Binding-site contacts:
Ligand atom C9 contacts residue CYS85 of chain 1.A at 3.6 Å (hydrophobic).
Ligand atom C7 contacts residue MET164 of chain 1.A at 3.7 Å (hydrophobic).
Ligand atom O37 contacts residue HIS249 of chain 1.A at 2.7 Å (h-bond).
Ligand atom C30 contacts residue LEU56 of chain 1.A at 3.7 Å (hydrophobic).
Ligand atom C35 contacts residue TYR123 of chain 1.A at 3.3 Å (hydrophobic).
Ligand atom C4 contacts residue ILE163 of chain 1.A at 3.7 Å (hydrophobic).
Ligand atom O23 contacts residue VAL141 of chain 1.A at 3.7 Å.
Ligand atom C5 contacts residue ILE163 of chain 1.A at 3.5 Å (hydrophobic).
Ligand atom C6 contacts residue MET164 of chain 1.A at 3.5 Å (hydrophobic).
Ligand atom C21 contacts residue VAL141 of chain 1.A at 3.8 Å (hydrophobic).
Ligand atom O37 contacts residue TYR273 of chain 1.A at 2.7 Å (h-bond).
Ligand atom C24 contacts residue VAL141 of chain 1.A at 3.3 Å (hydrophobic).
Ligand atom C33 contacts residue CYS85 of chain 1.A at 3.6 Å (hydrophobic).
Ligand atom O10 contacts residue PHE82 of chain 1.A at 3.3 Å.
Ligand atom C22 contacts residue CYS85 of chain 1.A at 3.2 Å (hydrophobic).
Ligand atom C4 contacts residue PHE82 of chain 1.A at 3.5 Å (hydrophobic).
Ligand atom O36 contacts residue TYR123 of chain 1.A at 2.5 Å (h-bond).
Ligand atom C18 contacts residue CYS85 of chain 1.A at 3.7 Å (hydrophobic).
Ligand atom O19 contacts residue CYS85 of chain 1.A at 3.6 Å.
Ligand atom O8 contacts residue ILE163 of chain 1.A at 3.6 Å.
Ligand atom C33 contacts residue MET139 of chain 1.A at 3.7 Å (hydrophobic).
Ligand atom C1 contacts residue ILE81 of chain 1.A at 3.7 Å (hydrophobic).
Ligand atom O36 contacts residue LEU269 of chain 1.A at 3.6 Å.
Ligand atom CL32 contacts residue ALA59 of chain 1.A at 3.8 Å.
Ligand atom C26 contacts residue VAL141 of chain 1.A at 3.7 Å (hydrophobic).
Ligand atom C34 contacts residue SER89 of chain 1.A at 3.6 Å.
Ligand atom C20 contacts residue MET139 of chain 1.A at 3.8 Å (hydrophobic).
Ligand atom O37 contacts residue TYR123 of chain 1.A at 3.4 Å (h-bond).
Ligand atom C27 contacts residue VAL141 of chain 1.A at 3.7 Å (hydrophobic).
Ligand atom O10 contacts residue CYS85 of chain 1.A at 3.6 Å.
Ligand atom C12 contacts residue HIS249 of chain 1.A at 3.7 Å.
Ligand atom O23 contacts residue CYS85 of chain 1.A at 3.7 Å.
Ligand atom O36 contacts residue SER89 of chain 1.A at 2.7 Å (h-bond).
Ligand atom C35 contacts residue TYR273 of chain 1.A at 3.8 Å (hydrophobic).
Ligand atom O19 contacts residue MET139 of chain 1.A at 3.7 Å.
Ligand atom C6 contacts residue CYS85 of chain 1.A at 3.5 Å (hydrophobic).
Ligand atom N25 contacts residue VAL141 of chain 1.A at 3.4 Å.
Ligand atom C35 contacts residue SER89 of chain 1.A at 3.5 Å.
Ligand atom C31 contacts residue ILE148 of chain 1.A at 3.7 Å (hydrophobic).
Ligand atom C21 contacts residue CYS85 of chain 1.A at 3.3 Å (hydrophobic).

Sequence of chain 1.A:
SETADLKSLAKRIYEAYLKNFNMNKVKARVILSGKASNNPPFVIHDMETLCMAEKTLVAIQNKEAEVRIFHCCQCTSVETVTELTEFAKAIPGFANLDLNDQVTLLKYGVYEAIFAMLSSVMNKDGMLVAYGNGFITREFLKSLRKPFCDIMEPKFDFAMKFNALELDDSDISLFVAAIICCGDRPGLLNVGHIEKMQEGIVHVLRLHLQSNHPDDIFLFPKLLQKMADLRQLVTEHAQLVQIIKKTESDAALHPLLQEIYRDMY

This small molecule binds to this protein.
Small molecule (SMILES): Cc1ccc(OC(=O)N(CC(=O)O)Cc2cccc(OCc3nc(-c4ccc(Cl)cc4)oc3C)c2)cc1